This small molecule binds to this protein.
Small molecule (SMILES): C[C@@H]1NC(=O)[C@H](C[C@@](C)(O)CO)NC(=O)[C@@H]2CC3=C(N=C4C=CC=CC43)SC[C@H](NC(=O)[C@@H]([C@H](C)O)NC1=O)C(=O)N1C[C@H](O)C[C@H]1C(=O)N[C@@H](C)C(=O)N2

Binding-site contacts:
Ligand atom CB contacts residue GLY199 of chain 1.B at 3.4 Å.
Ligand atom CA contacts residue ILE77 of chain 1.F at 3.9 Å (hydrophobic).
Ligand atom O2 contacts residue ARG198 of chain 1.B at 3.9 Å.
Ligand atom CZ2 contacts residue ARG179 of chain 1.F at 3.4 Å.
Ligand atom CB contacts residue TYR200 of chain 1.B at 3.9 Å (hydrophobic).
Ligand atom CH2 contacts residue THR196 of chain 1.B at 4.0 Å.
Ligand atom CE3 contacts residue PRO114 of chain 1.F at 3.9 Å (hydrophobic).
Ligand atom N contacts residue ILE77 of chain 1.F at 4.0 Å.
Ligand atom CE3 contacts residue ILE77 of chain 1.F at 3.7 Å (hydrophobic).
Ligand atom CH2 contacts residue ARG179 of chain 1.F at 3.8 Å.
Ligand atom CB contacts residue GLY199 of chain 1.B at 3.8 Å.
Ligand atom CB contacts residue TYR200 of chain 1.B at 4.0 Å (hydrophobic).
Ligand atom CE2 contacts residue ILE77 of chain 1.F at 3.8 Å (hydrophobic).
Ligand atom CG2 contacts residue SER201 of chain 1.B at 3.3 Å.
Ligand atom C contacts residue GLY199 of chain 1.B at 3.8 Å.
Ligand atom CZ3 contacts residue GLY199 of chain 1.B at 3.8 Å.
Ligand atom CG contacts residue ILE77 of chain 1.F at 3.9 Å (hydrophobic).
Ligand atom O contacts residue GLN248 of chain 1.B at 3.1 Å (h-bond).
Ligand atom CA contacts residue GLN248 of chain 1.B at 3.4 Å.
Ligand atom CB contacts residue LEU244 of chain 1.B at 4.0 Å (hydrophobic).
Ligand atom CG2 contacts residue PHE202 of chain 1.B at 3.8 Å (hydrophobic).
Ligand atom O contacts residue GLN248 of chain 1.B at 3.7 Å.
Ligand atom CD2 contacts residue SER201 of chain 1.B at 3.8 Å.
Ligand atom N contacts residue GLY199 of chain 1.B at 3.5 Å (h-bond).
Ligand atom CB contacts residue GLU74 of chain 1.F at 3.5 Å.
Ligand atom CZ3 contacts residue PRO114 of chain 1.F at 3.7 Å (hydrophobic).
Ligand atom CZ3 contacts residue THR196 of chain 1.B at 3.7 Å.
Ligand atom CB contacts residue GLU207 of chain 1.B at 4.0 Å.
Ligand atom C contacts residue GLN248 of chain 1.B at 4.0 Å.
Ligand atom N contacts residue SER201 of chain 1.B at 3.5 Å (h-bond).
Ligand atom CG2 contacts residue GLU207 of chain 1.B at 3.8 Å.
Ligand atom CA contacts residue SER201 of chain 1.B at 3.4 Å.
Ligand atom CD1 contacts residue ARG198 of chain 1.B at 3.5 Å.
Ligand atom CA contacts residue GLY199 of chain 1.B at 3.9 Å.
Ligand atom CB contacts residue SER201 of chain 1.B at 3.8 Å.
Ligand atom CG contacts residue GLY199 of chain 1.B at 3.9 Å.
Ligand atom CE3 contacts residue GLY199 of chain 1.B at 2.9 Å.
Ligand atom CE3 contacts residue SER201 of chain 1.B at 4.0 Å.
Ligand atom CD2 contacts residue ILE77 of chain 1.F at 3.5 Å (hydrophobic).
Ligand atom CD2 contacts residue GLY199 of chain 1.B at 3.7 Å.

Sequence of chain 1.F:
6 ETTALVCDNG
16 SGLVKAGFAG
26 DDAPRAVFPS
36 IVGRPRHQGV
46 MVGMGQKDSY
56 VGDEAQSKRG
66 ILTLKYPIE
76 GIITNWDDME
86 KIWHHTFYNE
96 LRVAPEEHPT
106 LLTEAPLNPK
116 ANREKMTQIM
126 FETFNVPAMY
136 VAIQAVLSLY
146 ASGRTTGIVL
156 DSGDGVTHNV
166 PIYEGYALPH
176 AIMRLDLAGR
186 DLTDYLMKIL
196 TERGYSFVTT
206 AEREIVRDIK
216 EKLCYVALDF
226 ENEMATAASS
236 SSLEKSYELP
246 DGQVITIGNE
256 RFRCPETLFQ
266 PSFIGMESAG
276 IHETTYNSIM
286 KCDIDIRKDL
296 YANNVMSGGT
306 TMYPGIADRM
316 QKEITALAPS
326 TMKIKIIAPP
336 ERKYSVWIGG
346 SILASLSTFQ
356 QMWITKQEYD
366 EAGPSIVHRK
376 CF

Sequence of chain 1.B:
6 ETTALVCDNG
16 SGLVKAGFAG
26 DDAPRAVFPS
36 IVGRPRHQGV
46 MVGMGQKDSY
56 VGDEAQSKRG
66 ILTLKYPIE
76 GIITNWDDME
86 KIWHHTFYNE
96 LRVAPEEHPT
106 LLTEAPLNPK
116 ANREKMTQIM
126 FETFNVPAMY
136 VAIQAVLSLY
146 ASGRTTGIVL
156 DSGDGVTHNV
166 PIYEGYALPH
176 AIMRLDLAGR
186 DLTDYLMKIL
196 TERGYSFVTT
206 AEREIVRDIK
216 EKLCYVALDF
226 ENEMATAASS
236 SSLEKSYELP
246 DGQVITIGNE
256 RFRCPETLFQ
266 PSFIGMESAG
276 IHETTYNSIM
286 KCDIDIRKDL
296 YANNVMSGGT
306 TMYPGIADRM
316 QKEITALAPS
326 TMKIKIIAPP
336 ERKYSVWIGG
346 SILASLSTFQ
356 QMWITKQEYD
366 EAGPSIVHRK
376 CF